The small molecule below binds the protein below.
Small molecule (SMILES): CC(=O)N[C@@H]1[C@@H](O)[C@H](O)[C@@H](CO)O[C@H]1O

Sequence of chain 1.B:
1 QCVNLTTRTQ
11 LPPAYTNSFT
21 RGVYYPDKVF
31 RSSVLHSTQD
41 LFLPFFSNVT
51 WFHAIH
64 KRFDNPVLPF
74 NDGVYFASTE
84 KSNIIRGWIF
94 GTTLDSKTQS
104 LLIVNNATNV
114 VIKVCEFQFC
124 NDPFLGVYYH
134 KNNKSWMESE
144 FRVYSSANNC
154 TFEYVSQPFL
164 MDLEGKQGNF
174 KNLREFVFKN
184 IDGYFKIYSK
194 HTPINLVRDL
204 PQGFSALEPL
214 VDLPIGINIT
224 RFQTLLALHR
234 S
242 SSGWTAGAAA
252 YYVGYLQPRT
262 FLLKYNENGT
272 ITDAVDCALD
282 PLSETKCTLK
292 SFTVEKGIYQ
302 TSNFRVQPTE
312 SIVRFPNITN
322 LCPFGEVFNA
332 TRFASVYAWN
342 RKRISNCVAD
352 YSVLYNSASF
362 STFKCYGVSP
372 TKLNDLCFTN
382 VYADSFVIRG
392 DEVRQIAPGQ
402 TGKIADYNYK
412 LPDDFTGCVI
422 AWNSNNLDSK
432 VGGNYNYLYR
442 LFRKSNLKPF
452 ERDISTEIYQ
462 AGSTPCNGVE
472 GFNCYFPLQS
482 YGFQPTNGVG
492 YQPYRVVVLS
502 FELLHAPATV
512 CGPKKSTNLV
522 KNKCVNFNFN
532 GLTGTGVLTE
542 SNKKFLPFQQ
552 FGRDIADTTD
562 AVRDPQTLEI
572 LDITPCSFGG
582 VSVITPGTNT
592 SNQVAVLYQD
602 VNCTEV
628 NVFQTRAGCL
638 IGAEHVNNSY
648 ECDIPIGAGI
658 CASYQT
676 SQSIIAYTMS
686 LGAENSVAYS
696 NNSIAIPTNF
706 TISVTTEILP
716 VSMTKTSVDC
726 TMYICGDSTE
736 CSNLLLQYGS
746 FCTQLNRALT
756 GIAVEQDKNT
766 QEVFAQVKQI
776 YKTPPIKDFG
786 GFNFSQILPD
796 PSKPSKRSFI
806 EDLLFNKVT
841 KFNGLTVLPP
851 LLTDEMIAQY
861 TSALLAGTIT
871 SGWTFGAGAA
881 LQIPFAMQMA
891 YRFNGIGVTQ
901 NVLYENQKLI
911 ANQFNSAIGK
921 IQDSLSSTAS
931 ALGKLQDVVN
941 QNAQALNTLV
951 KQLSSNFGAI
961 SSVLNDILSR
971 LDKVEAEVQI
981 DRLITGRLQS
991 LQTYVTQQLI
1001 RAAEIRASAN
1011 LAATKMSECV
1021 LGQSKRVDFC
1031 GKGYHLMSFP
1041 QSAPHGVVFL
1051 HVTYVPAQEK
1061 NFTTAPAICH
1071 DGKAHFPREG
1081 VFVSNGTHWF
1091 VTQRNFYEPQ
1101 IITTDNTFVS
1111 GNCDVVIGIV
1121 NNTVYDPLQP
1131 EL

Binding-site contacts:
Ligand atom C2 contacts residue ASN330 of chain 1.B at 2.5 Å.
Ligand atom C1 contacts residue ASN330 of chain 1.B at 1.4 Å.
Ligand atom C4 contacts residue ASN330 of chain 1.B at 4.2 Å.
Ligand atom O5 contacts residue ASN330 of chain 1.B at 2.4 Å (h-bond).
Ligand atom C7 contacts residue ASN330 of chain 1.B at 3.7 Å.
Ligand atom C3 contacts residue ASN330 of chain 1.B at 3.8 Å.
Ligand atom O6 contacts residue ASN330 of chain 1.B at 3.9 Å.
Ligand atom N2 contacts residue ASN330 of chain 1.B at 2.9 Å (h-bond).
Ligand atom C5 contacts residue ASN330 of chain 1.B at 3.7 Å.
Ligand atom C8 contacts residue ASN330 of chain 1.B at 4.1 Å.